A small-molecule ligand and the protein it binds are described below.
Small molecule (SMILES): CC(C)=CCC/C(C)=C/CC/C(C)=C/CS[P](=O)(O)OP(=O)(O)O

Binding-site contacts:
Ligand atom C9 contacts residue PHE44 of chain 1.A at 3.9 Å (hydrophobic).
Ligand atom C9 contacts residue VAL169 of chain 1.A at 3.9 Å (hydrophobic).
Ligand atom C13 contacts residue MET197 of chain 1.A at 3.8 Å (hydrophobic).
Ligand atom C10 contacts residue ALA166 of chain 1.A at 3.9 Å (hydrophobic).
Ligand atom C1 contacts residue ASN205 of chain 1.A at 4.0 Å.
Ligand atom C14 contacts residue CYS279 of chain 1.A at 3.8 Å (hydrophobic).
Ligand atom O2B contacts residue ARG208 of chain 1.A at 4.0 Å.
Ligand atom C5 contacts residue LEU201 of chain 1.A at 3.8 Å (hydrophobic).
Ligand atom C15 contacts residue MET197 of chain 1.A at 3.8 Å (hydrophobic).
Ligand atom C9 contacts residue LEU173 of chain 1.A at 4.2 Å (hydrophobic).
Ligand atom C15 contacts residue GLY170 of chain 1.A at 3.7 Å.
Ligand atom O1A contacts residue ARG67 of chain 1.A at 3.0 Å (salt-bridge).
Ligand atom C8 contacts residue LEU201 of chain 1.A at 4.0 Å (hydrophobic).
Ligand atom C1 contacts residue PHE44 of chain 1.A at 4.0 Å (hydrophobic).
Ligand atom C4 contacts residue GLN202 of chain 1.A at 3.1 Å.
Ligand atom C13 contacts residue GLY170 of chain 1.A at 4.0 Å.
Ligand atom O2A contacts residue SER41 of chain 1.A at 4.1 Å.
Ligand atom PB contacts residue SER43 of chain 1.A at 3.8 Å.
Ligand atom O2A contacts residue SER43 of chain 1.A at 3.1 Å (h-bond).
Ligand atom O3B contacts residue SER43 of chain 1.A at 2.9 Å (h-bond).
Ligand atom C10 contacts residue VAL169 of chain 1.A at 4.1 Å (hydrophobic).
Ligand atom C11 contacts residue LEU201 of chain 1.A at 4.0 Å (hydrophobic).
Ligand atom C12 contacts residue LEU173 of chain 1.A at 3.9 Å (hydrophobic).
Ligand atom C15 contacts residue TYR266 of chain 1.A at 3.7 Å (hydrophobic).
Ligand atom C12 contacts residue MET197 of chain 1.A at 3.6 Å (hydrophobic).
Ligand atom C12 contacts residue GLY170 of chain 1.A at 3.5 Å.
Ligand atom C7 contacts residue ALA166 of chain 1.A at 3.9 Å (hydrophobic).
Ligand atom C14 contacts residue LEU173 of chain 1.A at 3.8 Å (hydrophobic).
Ligand atom C7 contacts residue VAL169 of chain 1.A at 4.0 Å (hydrophobic).
Ligand atom C11 contacts residue LEU173 of chain 1.A at 4.2 Å (hydrophobic).
Ligand atom C2 contacts residue PHE44 of chain 1.A at 3.7 Å (hydrophobic).
Ligand atom C9 contacts residue LEU201 of chain 1.A at 4.2 Å (hydrophobic).
Ligand atom C13 contacts residue LEU173 of chain 1.A at 3.8 Å (hydrophobic).
Ligand atom C14 contacts residue MET197 of chain 1.A at 3.6 Å (hydrophobic).
Ligand atom C10 contacts residue GLY198 of chain 1.A at 3.9 Å.
Ligand atom C10 contacts residue GLY170 of chain 1.A at 4.0 Å.
Ligand atom C9 contacts residue TYR63 of chain 1.A at 3.1 Å (hydrophobic).
Ligand atom C8 contacts residue VAL169 of chain 1.A at 3.7 Å (hydrophobic).
Ligand atom C12 contacts residue GLY198 of chain 1.A at 4.2 Å.
Ligand atom O1B contacts residue SER43 of chain 1.A at 3.6 Å (h-bond).

Sequence of chain 1.A:
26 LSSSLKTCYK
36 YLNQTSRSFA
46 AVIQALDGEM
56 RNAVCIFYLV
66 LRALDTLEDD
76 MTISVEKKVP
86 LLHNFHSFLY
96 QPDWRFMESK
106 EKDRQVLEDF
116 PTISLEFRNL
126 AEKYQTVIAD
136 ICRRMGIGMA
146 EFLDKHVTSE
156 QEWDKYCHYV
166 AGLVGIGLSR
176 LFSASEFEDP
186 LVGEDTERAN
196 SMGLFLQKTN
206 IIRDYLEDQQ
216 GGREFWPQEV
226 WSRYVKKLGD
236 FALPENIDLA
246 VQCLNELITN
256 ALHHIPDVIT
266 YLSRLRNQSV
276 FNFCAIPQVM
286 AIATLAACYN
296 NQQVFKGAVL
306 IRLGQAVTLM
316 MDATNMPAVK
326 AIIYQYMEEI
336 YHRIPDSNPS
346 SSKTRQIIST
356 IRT